Sequence of chain 1.W:
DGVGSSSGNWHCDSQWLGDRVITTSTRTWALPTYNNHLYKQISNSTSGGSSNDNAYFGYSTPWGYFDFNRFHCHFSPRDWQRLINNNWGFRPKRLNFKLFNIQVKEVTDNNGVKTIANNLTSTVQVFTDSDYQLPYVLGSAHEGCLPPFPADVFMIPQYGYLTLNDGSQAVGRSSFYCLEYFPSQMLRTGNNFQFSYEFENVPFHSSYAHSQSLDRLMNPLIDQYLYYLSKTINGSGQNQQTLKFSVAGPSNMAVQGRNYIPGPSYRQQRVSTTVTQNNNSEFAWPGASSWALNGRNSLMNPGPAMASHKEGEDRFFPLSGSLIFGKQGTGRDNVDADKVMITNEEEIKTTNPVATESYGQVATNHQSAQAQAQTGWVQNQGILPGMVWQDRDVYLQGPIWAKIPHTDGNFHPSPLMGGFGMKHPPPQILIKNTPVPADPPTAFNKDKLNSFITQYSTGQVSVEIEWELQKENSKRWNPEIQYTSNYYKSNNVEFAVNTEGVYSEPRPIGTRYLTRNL

Binding-site contacts:
Ligand atom O2 contacts residue VAL255 of chain 1.W at 3.9 Å.
Ligand atom O5 contacts residue TRP285 of chain 1.Y at 3.1 Å (h-bond).
Ligand atom C5 contacts residue TRP285 of chain 1.Y at 3.7 Å (hydrophobic).
Ligand atom C1 contacts residue TRP285 of chain 1.Y at 3.5 Å (hydrophobic).
Ligand atom O6 contacts residue TRP285 of chain 1.Y at 3.2 Å (h-bond).
Ligand atom O1 contacts residue ASN252 of chain 1.W at 4.2 Å.
Ligand atom O2 contacts residue TRP285 of chain 1.Y at 4.3 Å.
Ligand atom C3 contacts residue TRP285 of chain 1.Y at 4.0 Å (hydrophobic).
Ligand atom C2 contacts residue ASN252 of chain 1.W at 4.4 Å.
Ligand atom O2 contacts residue ASN252 of chain 1.W at 3.1 Å (h-bond).
Ligand atom C2 contacts residue TRP285 of chain 1.Y at 3.5 Å (hydrophobic).
Ligand atom O3 contacts residue TRP285 of chain 1.Y at 3.9 Å.
Ligand atom C6 contacts residue TRP285 of chain 1.Y at 3.4 Å (hydrophobic).
Ligand atom O1 contacts residue TRP285 of chain 1.Y at 3.1 Å.
Ligand atom O1 contacts residue VAL255 of chain 1.W at 4.0 Å.
Ligand atom O4 contacts residue TRP285 of chain 1.Y at 3.2 Å.
Ligand atom O1 contacts residue ALA254 of chain 1.W at 4.3 Å.
Ligand atom C4 contacts residue TRP285 of chain 1.Y at 4.0 Å (hydrophobic).

Sequence of chain 1.Y:
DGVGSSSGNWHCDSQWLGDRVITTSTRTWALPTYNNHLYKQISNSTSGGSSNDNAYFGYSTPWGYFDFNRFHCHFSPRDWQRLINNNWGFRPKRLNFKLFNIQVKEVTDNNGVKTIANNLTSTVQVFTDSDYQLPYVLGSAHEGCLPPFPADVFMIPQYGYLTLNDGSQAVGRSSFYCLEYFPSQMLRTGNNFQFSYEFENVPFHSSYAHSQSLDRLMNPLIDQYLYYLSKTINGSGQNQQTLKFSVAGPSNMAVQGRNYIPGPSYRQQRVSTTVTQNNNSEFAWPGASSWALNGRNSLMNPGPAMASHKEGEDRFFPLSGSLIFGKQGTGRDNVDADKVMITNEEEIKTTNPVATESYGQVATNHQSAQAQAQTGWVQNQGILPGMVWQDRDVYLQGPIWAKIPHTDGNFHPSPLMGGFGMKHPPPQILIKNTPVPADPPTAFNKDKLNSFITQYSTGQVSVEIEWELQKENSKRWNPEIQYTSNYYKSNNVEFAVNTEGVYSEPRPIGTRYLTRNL

A protein and the small-molecule ligand that binds it are described below.
Small molecule (SMILES): OC[C@H]1O[C@@H](O)[C@H](O)[C@@H](O)[C@H]1O